A protein and the small-molecule ligand that binds it are described below.
Small molecule (SMILES): O=[N+]([O-])c1ccc(O)c([N+](=O)[O-])c1

Binding-site contacts:
Ligand atom C6 contacts residue SER1 of chain 1.K at 2.6 Å.
Ligand atom C3 contacts residue TRP33 of chain 1.C at 3.8 Å (hydrophobic).
Ligand atom C2 contacts residue TRP33 of chain 1.C at 3.3 Å (hydrophobic).
Ligand atom C5 contacts residue TYR34 of chain 1.G at 3.9 Å (hydrophobic).
Ligand atom C5 contacts residue SER1 of chain 1.K at 3.8 Å.
Ligand atom N4 contacts residue LEU98 of chain 1.G at 4.1 Å.
Ligand atom C1 contacts residue TYR105 of chain 1.C at 4.1 Å (hydrophobic).
Ligand atom O21 contacts residue SER1 of chain 1.K at 2.6 Å (h-bond).
Ligand atom C6 contacts residue TRP93 of chain 1.G at 3.6 Å (hydrophobic).
Ligand atom N2 contacts residue TRP33 of chain 1.C at 3.3 Å.
Ligand atom N2 contacts residue TRP93 of chain 1.G at 3.1 Å.
Ligand atom O22 contacts residue SER1 of chain 1.K at 4.1 Å.
Ligand atom O22 contacts residue TRP33 of chain 1.C at 3.7 Å.
Ligand atom N4 contacts residue MET99 of chain 1.C at 3.9 Å.
Ligand atom O42 contacts residue TYR34 of chain 1.G at 3.6 Å (h-bond).
Ligand atom C1 contacts residue SER1 of chain 1.K at 1.5 Å.
Ligand atom O21 contacts residue TRP33 of chain 1.C at 3.5 Å.
Ligand atom C5 contacts residue TRP93 of chain 1.G at 3.6 Å (hydrophobic).
Ligand atom O41 contacts residue LEU98 of chain 1.G at 3.6 Å.
Ligand atom O22 contacts residue TRP93 of chain 1.G at 3.4 Å.
Ligand atom O22 contacts residue ARG50 of chain 1.C at 2.7 Å.
Ligand atom C5 contacts residue TYR105 of chain 1.C at 4.0 Å (hydrophobic).
Ligand atom O41 contacts residue MET99 of chain 1.C at 3.3 Å.
Ligand atom C6 contacts residue TYR105 of chain 1.C at 3.6 Å (hydrophobic).
Ligand atom N4 contacts residue TRP93 of chain 1.G at 4.0 Å.
Ligand atom O21 contacts residue TRP93 of chain 1.G at 3.4 Å.
Ligand atom C1 contacts residue TRP33 of chain 1.C at 3.7 Å (hydrophobic).
Ligand atom C4 contacts residue TRP93 of chain 1.G at 3.6 Å (hydrophobic).
Ligand atom C3 contacts residue TRP93 of chain 1.G at 3.3 Å (hydrophobic).
Ligand atom C1 contacts residue TRP93 of chain 1.G at 3.4 Å (hydrophobic).
Ligand atom N2 contacts residue SER1 of chain 1.K at 2.9 Å (h-bond).
Ligand atom O22 contacts residue HIS35 of chain 1.C at 3.6 Å.
Ligand atom O42 contacts residue ASN36 of chain 1.G at 3.9 Å.
Ligand atom C3 contacts residue SER1 of chain 1.K at 3.8 Å.
Ligand atom O21 contacts residue ARG50 of chain 1.C at 2.7 Å (salt-bridge).
Ligand atom C2 contacts residue SER1 of chain 1.K at 2.5 Å.
Ligand atom C2 contacts residue TRP93 of chain 1.G at 3.4 Å (hydrophobic).
Ligand atom O21 contacts residue LYS59 of chain 1.C at 3.5 Å.
Ligand atom N2 contacts residue ARG50 of chain 1.C at 3.4 Å.
Ligand atom O42 contacts residue TRP93 of chain 1.G at 3.9 Å.

Sequence of chain 1.C:
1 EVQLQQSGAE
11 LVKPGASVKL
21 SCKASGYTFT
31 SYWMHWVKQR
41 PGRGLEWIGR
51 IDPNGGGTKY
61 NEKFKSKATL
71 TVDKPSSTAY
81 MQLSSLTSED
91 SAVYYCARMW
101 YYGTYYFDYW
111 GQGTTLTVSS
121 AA

Sequence of chain 1.G:
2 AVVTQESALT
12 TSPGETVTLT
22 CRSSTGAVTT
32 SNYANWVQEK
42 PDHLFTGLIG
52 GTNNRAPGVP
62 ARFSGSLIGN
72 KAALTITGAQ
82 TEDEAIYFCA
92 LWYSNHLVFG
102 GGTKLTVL